Sequence of chain 1.A:
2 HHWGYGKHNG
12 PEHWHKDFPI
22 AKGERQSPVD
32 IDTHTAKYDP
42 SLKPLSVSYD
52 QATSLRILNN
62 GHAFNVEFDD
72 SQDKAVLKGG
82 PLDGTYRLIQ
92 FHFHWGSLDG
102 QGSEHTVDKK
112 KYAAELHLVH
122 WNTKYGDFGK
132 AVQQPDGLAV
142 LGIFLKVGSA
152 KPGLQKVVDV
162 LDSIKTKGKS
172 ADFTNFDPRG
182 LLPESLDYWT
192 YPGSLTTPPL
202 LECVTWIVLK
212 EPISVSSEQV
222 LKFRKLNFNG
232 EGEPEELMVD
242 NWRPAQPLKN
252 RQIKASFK

The small molecule below binds the protein below.
Small molecule (SMILES): NS(=O)(=O)c1cc(F)cc(F)c1

Binding-site contacts:
Ligand atom F11 contacts residue GLN91 of chain 1.A at 4.3 Å.
Ligand atom NP0 contacts residue ZN1 of chain 1.B at 1.8 Å.
Ligand atom NP0 contacts residue HIS118 of chain 1.A at 3.5 Å (h-bond).
Ligand atom F11 contacts residue VAL120 of chain 1.A at 3.1 Å.
Ligand atom C03 contacts residue ZN1 of chain 1.B at 4.2 Å.
Ligand atom O08 contacts residue TRP207 of chain 1.A at 3.7 Å.
Ligand atom F12 contacts residue PRO199 of chain 1.A at 4.3 Å.
Ligand atom C03 contacts residue THR198 of chain 1.A at 3.4 Å.
Ligand atom O09 contacts residue HIS118 of chain 1.A at 3.1 Å (h-bond).
Ligand atom S07 contacts residue HIS93 of chain 1.A at 3.7 Å.
Ligand atom NP0 contacts residue THR198 of chain 1.A at 4.3 Å.
Ligand atom C04 contacts residue LEU196 of chain 1.A at 4.3 Å (hydrophobic).
Ligand atom O09 contacts residue HIS95 of chain 1.A at 4.3 Å.
Ligand atom O09 contacts residue ZN1 of chain 1.B at 2.4 Å.
Ligand atom C04 contacts residue HIS93 of chain 1.A at 3.8 Å.
Ligand atom NP0 contacts residue HIS93 of chain 1.A at 3.3 Å (h-bond).
Ligand atom S07 contacts residue HIS118 of chain 1.A at 3.8 Å.
Ligand atom O08 contacts residue SER195 of chain 1.A at 4.3 Å.
Ligand atom NP0 contacts residue HIS95 of chain 1.A at 3.2 Å (h-bond).
Ligand atom F12 contacts residue THR198 of chain 1.A at 3.0 Å.
Ligand atom C02 contacts residue THR198 of chain 1.A at 3.6 Å.
Ligand atom NP0 contacts residue THR197 of chain 1.A at 2.8 Å (h-bond).
Ligand atom O09 contacts residue VAL120 of chain 1.A at 4.1 Å.
Ligand atom C06 contacts residue VAL120 of chain 1.A at 4.1 Å (hydrophobic).
Ligand atom O08 contacts residue ZN1 of chain 1.B at 3.7 Å.
Ligand atom NP0 contacts residue GLU105 of chain 1.A at 4.3 Å.
Ligand atom C06 contacts residue GLN91 of chain 1.A at 4.4 Å.
Ligand atom O08 contacts residue THR197 of chain 1.A at 3.0 Å (h-bond).
Ligand atom O09 contacts residue VAL141 of chain 1.A at 4.1 Å.
Ligand atom O09 contacts residue HIS93 of chain 1.A at 3.2 Å.
Ligand atom F11 contacts residue PHE129 of chain 1.A at 3.6 Å.
Ligand atom C05 contacts residue VAL120 of chain 1.A at 3.8 Å (hydrophobic).
Ligand atom C06 contacts residue LEU196 of chain 1.A at 4.2 Å (hydrophobic).
Ligand atom C04 contacts residue ZN1 of chain 1.B at 3.6 Å.
Ligand atom S07 contacts residue THR197 of chain 1.A at 3.8 Å.
Ligand atom O08 contacts residue LEU196 of chain 1.A at 3.4 Å.
Ligand atom S07 contacts residue ZN1 of chain 1.B at 2.6 Å.
Ligand atom C05 contacts residue HIS93 of chain 1.A at 3.9 Å.
Ligand atom C05 contacts residue LEU196 of chain 1.A at 4.0 Å (hydrophobic).
Ligand atom O09 contacts residue TRP207 of chain 1.A at 4.1 Å.